This protein binds this small molecule.
Small molecule (SMILES): CC(=O)N[C@@H]1[C@@H](O)[C@H](O)[C@@H](CO)O[C@H]1O

Sequence of chain 1.B:
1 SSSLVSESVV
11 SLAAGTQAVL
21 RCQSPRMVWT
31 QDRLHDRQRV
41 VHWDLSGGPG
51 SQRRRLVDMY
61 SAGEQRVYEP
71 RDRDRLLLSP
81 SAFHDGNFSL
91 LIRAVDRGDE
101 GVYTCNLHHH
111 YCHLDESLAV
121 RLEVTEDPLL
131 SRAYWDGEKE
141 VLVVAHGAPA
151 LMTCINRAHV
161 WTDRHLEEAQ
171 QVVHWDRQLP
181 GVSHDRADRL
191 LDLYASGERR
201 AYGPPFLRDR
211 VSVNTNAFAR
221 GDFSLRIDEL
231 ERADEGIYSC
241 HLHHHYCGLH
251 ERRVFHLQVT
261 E

Binding-site contacts:
Ligand atom C1 contacts residue SER89 of chain 1.B at 4.5 Å.
Ligand atom C7 contacts residue ASN87 of chain 1.B at 3.6 Å.
Ligand atom O4 contacts residue LEU151 of chain 1.B at 3.7 Å.
Ligand atom C4 contacts residue ASN87 of chain 1.B at 4.2 Å.
Ligand atom C4 contacts residue LEU151 of chain 1.B at 4.4 Å (hydrophobic).
Ligand atom N2 contacts residue ASN87 of chain 1.B at 2.9 Å (h-bond).
Ligand atom O7 contacts residue ASP85 of chain 1.B at 4.3 Å.
Ligand atom O5 contacts residue SER89 of chain 1.B at 4.1 Å.
Ligand atom C5 contacts residue LEU151 of chain 1.B at 4.1 Å (hydrophobic).
Ligand atom C5 contacts residue SER89 of chain 1.B at 4.3 Å.
Ligand atom O5 contacts residue ASN87 of chain 1.B at 2.3 Å (h-bond).
Ligand atom O6 contacts residue LEU151 of chain 1.B at 3.4 Å.
Ligand atom C6 contacts residue LEU151 of chain 1.B at 3.8 Å (hydrophobic).
Ligand atom C1 contacts residue ASN87 of chain 1.B at 1.4 Å.
Ligand atom C2 contacts residue ASN87 of chain 1.B at 2.4 Å.
Ligand atom O5 contacts residue SER79 of chain 1.B at 4.4 Å.
Ligand atom C3 contacts residue ASN87 of chain 1.B at 3.7 Å.
Ligand atom O7 contacts residue ASN87 of chain 1.B at 3.9 Å.
Ligand atom C5 contacts residue ASN87 of chain 1.B at 3.7 Å.